Sequence of chain 1.B:
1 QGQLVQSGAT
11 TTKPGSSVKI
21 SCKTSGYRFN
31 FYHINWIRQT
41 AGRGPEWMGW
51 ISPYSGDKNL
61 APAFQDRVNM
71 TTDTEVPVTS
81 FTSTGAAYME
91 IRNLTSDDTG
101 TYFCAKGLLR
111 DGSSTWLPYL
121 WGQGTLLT

This small molecule binds to this protein.
Small molecule (SMILES): CC(=O)N[C@@H]1[C@@H](O)[C@H](O)[C@@H](CO)O[C@H]1O

Binding-site contacts:
Ligand atom O5 contacts residue THR71 of chain 1.B at 4.4 Å.
Ligand atom O5 contacts residue ASN69 of chain 1.B at 2.4 Å (h-bond).
Ligand atom C8 contacts residue ASN69 of chain 1.B at 4.2 Å.
Ligand atom C4 contacts residue ASN69 of chain 1.B at 4.2 Å.
Ligand atom O7 contacts residue ASN69 of chain 1.B at 4.2 Å.
Ligand atom C2 contacts residue ASN69 of chain 1.B at 2.5 Å.
Ligand atom C1 contacts residue ASN69 of chain 1.B at 1.4 Å.
Ligand atom C5 contacts residue ASN69 of chain 1.B at 3.7 Å.
Ligand atom C1 contacts residue THR71 of chain 1.B at 4.0 Å.
Ligand atom C7 contacts residue ASN69 of chain 1.B at 3.8 Å.
Ligand atom C3 contacts residue ASN69 of chain 1.B at 3.8 Å.
Ligand atom N2 contacts residue ASN69 of chain 1.B at 2.9 Å (h-bond).